This protein binds this small molecule.
Small molecule (SMILES): CC(=O)N[C@H]1[C@H](O[C@H]2[C@H](O)[C@@H](NC(C)=O)CO[C@@H]2CO)O[C@H](CO)[C@@H](O[C@@H]2O[C@H](CO[C@H]3O[C@H](CO[C@H]4O[C@H](CO)[C@@H](O)[C@H](O)[C@@H]4O)[C@@H](O)[C@H](O[C@H]4O[C@H](CO)[C@@H](O)[C@H](O)[C@@H]4O)[C@@H]3O)[C@@H](O)[C@H](O)[C@@H]2O)[C@@H]1O

Sequence of chain 1.H:
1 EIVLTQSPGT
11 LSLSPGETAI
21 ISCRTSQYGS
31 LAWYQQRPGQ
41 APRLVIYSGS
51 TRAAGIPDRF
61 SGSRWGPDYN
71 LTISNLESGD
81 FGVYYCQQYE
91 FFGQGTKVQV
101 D

Binding-site contacts:
Ligand atom C2 contacts residue TRP65 of chain 1.H at 4.1 Å (hydrophobic).
Ligand atom O5 contacts residue ASN239 of chain 1.E at 2.4 Å (h-bond).
Ligand atom O4 contacts residue TRP65 of chain 1.H at 3.3 Å.
Ligand atom O2 contacts residue TRP65 of chain 1.H at 3.2 Å (h-bond).
Ligand atom N2 contacts residue ASN239 of chain 1.E at 2.8 Å (h-bond).
Ligand atom O3 contacts residue TRP65 of chain 1.H at 3.0 Å.
Ligand atom C4 contacts residue GLY66 of chain 1.H at 4.0 Å.
Ligand atom O4 contacts residue ARG64 of chain 1.H at 3.5 Å (salt-bridge).
Ligand atom O3 contacts residue TYR89 of chain 1.H at 4.2 Å.
Ligand atom C5 contacts residue ASN239 of chain 1.E at 3.7 Å.
Ligand atom C1 contacts residue ASN239 of chain 1.E at 1.4 Å.
Ligand atom C8 contacts residue TYR28 of chain 1.H at 3.7 Å (hydrophobic).
Ligand atom C3 contacts residue GLY66 of chain 1.H at 3.7 Å.
Ligand atom O4 contacts residue TYR28 of chain 1.H at 4.0 Å.
Ligand atom N2 contacts residue TYR28 of chain 1.H at 3.8 Å.
Ligand atom C2 contacts residue ARG64 of chain 1.H at 4.2 Å.
Ligand atom O3 contacts residue GLY66 of chain 1.H at 2.9 Å (h-bond).
Ligand atom C4 contacts residue ARG64 of chain 1.H at 4.3 Å.
Ligand atom C4 contacts residue ASN239 of chain 1.E at 4.1 Å.
Ligand atom O7 contacts residue ASN239 of chain 1.E at 3.9 Å.
Ligand atom C6 contacts residue TRP65 of chain 1.H at 4.1 Å (hydrophobic).
Ligand atom C4 contacts residue TYR28 of chain 1.H at 3.9 Å (hydrophobic).
Ligand atom O2 contacts residue ARG64 of chain 1.H at 4.2 Å.
Ligand atom C2 contacts residue TYR28 of chain 1.H at 4.2 Å (hydrophobic).
Ligand atom C7 contacts residue ASN239 of chain 1.E at 3.6 Å.
Ligand atom C3 contacts residue PRO67 of chain 1.H at 4.3 Å (hydrophobic).
Ligand atom O2 contacts residue TYR28 of chain 1.H at 3.3 Å.
Ligand atom O6 contacts residue TRP65 of chain 1.H at 4.2 Å.
Ligand atom O3 contacts residue TYR28 of chain 1.H at 4.1 Å.
Ligand atom O6 contacts residue ARG64 of chain 1.H at 3.8 Å.
Ligand atom O3 contacts residue GLY66 of chain 1.H at 3.7 Å.
Ligand atom C3 contacts residue TRP65 of chain 1.H at 4.0 Å (hydrophobic).
Ligand atom C3 contacts residue ASN239 of chain 1.E at 3.7 Å.
Ligand atom C2 contacts residue ASN239 of chain 1.E at 2.4 Å.
Ligand atom O3 contacts residue PRO67 of chain 1.H at 3.0 Å.
Ligand atom C1 contacts residue TYR28 of chain 1.H at 3.7 Å (hydrophobic).
Ligand atom C4 contacts residue TRP65 of chain 1.H at 4.1 Å (hydrophobic).
Ligand atom O4 contacts residue GLY29 of chain 1.H at 4.1 Å.
Ligand atom O4 contacts residue TYR28 of chain 1.H at 3.4 Å.
Ligand atom O4 contacts residue GLY66 of chain 1.H at 3.2 Å (h-bond).

Sequence of chain 1.E:
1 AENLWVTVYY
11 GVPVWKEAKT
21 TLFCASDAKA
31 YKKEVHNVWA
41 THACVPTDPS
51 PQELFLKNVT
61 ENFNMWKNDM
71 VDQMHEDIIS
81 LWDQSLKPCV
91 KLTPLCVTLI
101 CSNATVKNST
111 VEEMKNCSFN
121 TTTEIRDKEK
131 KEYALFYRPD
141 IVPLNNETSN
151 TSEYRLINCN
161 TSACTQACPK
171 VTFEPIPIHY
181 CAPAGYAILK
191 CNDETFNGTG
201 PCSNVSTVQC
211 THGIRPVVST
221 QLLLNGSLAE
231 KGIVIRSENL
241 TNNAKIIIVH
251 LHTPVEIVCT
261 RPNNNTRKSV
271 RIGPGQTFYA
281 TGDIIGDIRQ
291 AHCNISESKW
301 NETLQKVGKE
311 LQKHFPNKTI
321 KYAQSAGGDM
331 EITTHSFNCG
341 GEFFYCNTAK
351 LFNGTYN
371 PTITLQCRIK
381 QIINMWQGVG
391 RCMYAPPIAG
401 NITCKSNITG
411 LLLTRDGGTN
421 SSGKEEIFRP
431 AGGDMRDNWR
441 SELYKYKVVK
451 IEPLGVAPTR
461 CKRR

Sequence of chain 1.G:
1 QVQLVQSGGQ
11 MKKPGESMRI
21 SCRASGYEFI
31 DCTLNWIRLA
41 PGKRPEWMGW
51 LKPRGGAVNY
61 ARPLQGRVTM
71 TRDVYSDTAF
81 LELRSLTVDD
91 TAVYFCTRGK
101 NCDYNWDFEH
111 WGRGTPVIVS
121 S